This small molecule binds to this protein.
Small molecule (SMILES): O=C(O)c1ccc2c(c1)OCO2

Binding-site contacts:
Ligand atom CAK contacts residue PRO58 of chain 1.B at 3.9 Å (hydrophobic).
Ligand atom CAE contacts residue ARG56 of chain 1.B at 3.7 Å.
Ligand atom OAH contacts residue ARG154 of chain 1.B at 3.6 Å (salt-bridge).
Ligand atom CAL contacts residue PRO58 of chain 1.B at 4.2 Å (hydrophobic).
Ligand atom CAJ contacts residue PRO58 of chain 1.B at 4.0 Å (hydrophobic).
Ligand atom CAJ contacts residue ARG56 of chain 1.B at 3.8 Å.
Ligand atom CAE contacts residue PRO58 of chain 1.B at 4.2 Å (hydrophobic).
Ligand atom OAH contacts residue VAL57 of chain 1.B at 3.8 Å.
Ligand atom CAE contacts residue VAL57 of chain 1.B at 4.4 Å (hydrophobic).
Ligand atom OAG contacts residue ARG154 of chain 1.B at 3.5 Å (salt-bridge).
Ligand atom CAF contacts residue ARG154 of chain 1.B at 3.1 Å.
Ligand atom CAD contacts residue PRO58 of chain 1.B at 3.6 Å (hydrophobic).
Ligand atom CAC contacts residue PRO58 of chain 1.B at 3.7 Å (hydrophobic).
Ligand atom OAA contacts residue ARG56 of chain 1.B at 3.1 Å (salt-bridge).
Ligand atom CAL contacts residue VAL57 of chain 1.B at 4.4 Å (hydrophobic).
Ligand atom CAI contacts residue ARG56 of chain 1.B at 3.6 Å.

Sequence of chain 1.B:
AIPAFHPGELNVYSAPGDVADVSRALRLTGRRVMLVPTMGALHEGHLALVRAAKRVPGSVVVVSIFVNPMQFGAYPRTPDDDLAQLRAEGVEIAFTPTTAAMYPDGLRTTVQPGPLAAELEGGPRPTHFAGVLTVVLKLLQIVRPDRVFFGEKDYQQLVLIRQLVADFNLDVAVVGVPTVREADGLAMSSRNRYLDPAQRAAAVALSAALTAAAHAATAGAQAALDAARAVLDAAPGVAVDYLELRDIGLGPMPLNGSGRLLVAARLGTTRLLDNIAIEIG